Sequence of chain 1.E:
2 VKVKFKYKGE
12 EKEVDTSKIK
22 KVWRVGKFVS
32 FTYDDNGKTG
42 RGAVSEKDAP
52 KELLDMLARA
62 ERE

Sequence of chain 1.F:
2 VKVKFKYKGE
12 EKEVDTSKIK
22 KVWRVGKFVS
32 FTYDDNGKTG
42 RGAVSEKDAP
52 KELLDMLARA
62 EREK

The small molecule below binds the protein below.
Small molecule (SMILES): Nc1ccn([C@H]2C[C@H](O[P](=O)(O)OC[C@H]3O[C@@H](n4cnc5c(=O)nc(N)[nH]c54)C[C@@H]3O[P](=O)(O)OC[C@H]3O[C@@H](n4ccc(N)nc4=O)C[C@@H]3O)[C@@H](CO[P](=O)(O)O[C@H]3C[C@H](n4cc(Br)c(=O)[nH]c4=O)O[C@@H]3CO[P](=O)(O)O[C@H]3C[C@H](n4cnc5c(N)ncnc54)O[C@@H]3CO[P](=O)(O)O[C@H]3C[C@H](n4cnc5c(=O)nc(N)[nH]c54)O[C@@H]3CO[P](=O)(O)O[C@H]3C[C@H](n4ccc(N)nc4=O)O[C@@H]3CO[P](=O)(O)O[C@H]3C[C@H](n4cnc5c(=O)nc(N)[nH]c54)O[C@@H]3CO)O2)c(=O)n1

Binding-site contacts:
Ligand atom N2 contacts residue SER31 of chain 1.F at 2.9 Å (h-bond).
Ligand atom N4 contacts residue DG1 of chain 1.D at 2.6 Å (h-bond).
Ligand atom N4 contacts residue DG3 of chain 1.D at 2.9 Å (h-bond).
Ligand atom C3' contacts residue THR40 of chain 1.F at 3.1 Å.
Ligand atom N3 contacts residue DG1 of chain 1.D at 2.7 Å (h-bond).
Ligand atom N4 contacts residue DG7 of chain 1.D at 2.8 Å (h-bond).
Ligand atom N3 contacts residue DA4 of chain 1.D at 2.9 Å (h-bond).
Ligand atom N2 contacts residue DC6 of chain 1.D at 2.8 Å (h-bond).
Ligand atom C2 contacts residue DG3 of chain 1.D at 3.0 Å.
Ligand atom O6 contacts residue DG1 of chain 1.D at 3.1 Å (h-bond).
Ligand atom N1 contacts residue BRU5 of chain 1.D at 2.8 Å (h-bond).
Ligand atom N1 contacts residue DC6 of chain 1.D at 2.9 Å (h-bond).
Ligand atom O2 contacts residue DG3 of chain 1.D at 3.0 Å (h-bond).
Ligand atom O6 contacts residue DC2 of chain 1.D at 2.8 Å (h-bond).
Ligand atom O4 contacts residue DA4 of chain 1.D at 2.9 Å (h-bond).
Ligand atom OP2 contacts residue LYS3 of chain 1.E at 2.5 Å (salt-bridge).
Ligand atom OP1 contacts residue THR40 of chain 1.F at 3.0 Å.
Ligand atom N4 contacts residue DC6 of chain 1.D at 3.2 Å (h-bond).
Ligand atom N3 contacts residue TRP24 of chain 1.F at 3.0 Å (h-bond).
Ligand atom N3 contacts residue DG7 of chain 1.D at 2.8 Å (h-bond).
Ligand atom C3' contacts residue LYS9 of chain 1.F at 3.2 Å.
Ligand atom O6 contacts residue DC6 of chain 1.D at 3.0 Å (h-bond).
Ligand atom O6 contacts residue DC8 of chain 1.D at 2.8 Å (h-bond).
Ligand atom N1 contacts residue DC8 of chain 1.D at 2.9 Å (h-bond).
Ligand atom O4' contacts residue TRP24 of chain 1.F at 3.2 Å.
Ligand atom C5' contacts residue THR40 of chain 1.F at 3.2 Å.
Ligand atom C1' contacts residue ARG42 of chain 1.F at 2.9 Å.
Ligand atom O2 contacts residue DG7 of chain 1.D at 2.7 Å (h-bond).
Ligand atom O4' contacts residue ARG42 of chain 1.F at 2.5 Å (salt-bridge).
Ligand atom N1 contacts residue DC2 of chain 1.D at 2.9 Å (h-bond).
Ligand atom C4' contacts residue LYS9 of chain 1.F at 3.1 Å.
Ligand atom O6 contacts residue DG7 of chain 1.D at 3.2 Å (h-bond).
Ligand atom O2 contacts residue DG1 of chain 1.D at 2.7 Å (h-bond).
Ligand atom O2 contacts residue ARG42 of chain 1.F at 2.8 Å (salt-bridge).
Ligand atom N2 contacts residue DC2 of chain 1.D at 2.8 Å (h-bond).
Ligand atom N2 contacts residue DC8 of chain 1.D at 2.8 Å (h-bond).
Ligand atom OP2 contacts residue GLU14 of chain 1.E at 2.8 Å (salt-bridge).
Ligand atom N6 contacts residue BRU5 of chain 1.D at 3.1 Å (h-bond).
Ligand atom O3' contacts residue LYS9 of chain 1.F at 2.8 Å (salt-bridge).
Ligand atom N3 contacts residue DG3 of chain 1.D at 2.9 Å (h-bond).